Binding-site contacts:
Ligand atom CAG contacts residue NAP1 of chain 1.H at 3.3 Å.
Ligand atom CAJ contacts residue NAP1 of chain 1.H at 3.5 Å.
Ligand atom C6 contacts residue NAP1 of chain 1.H at 3.3 Å.
Ligand atom CAI contacts residue NAP1 of chain 1.H at 3.4 Å.
Ligand atom SAO contacts residue TYR194 of chain 1.B at 3.1 Å (h-bond).
Ligand atom SAO contacts residue ASP181 of chain 1.B at 3.7 Å.
Ligand atom CAI contacts residue LEU229 of chain 1.B at 3.8 Å (hydrophobic).
Ligand atom C6 contacts residue PHE117 of chain 1.B at 3.6 Å (hydrophobic).
Ligand atom CAP contacts residue PHE117 of chain 1.B at 3.9 Å (hydrophobic).
Ligand atom C4 contacts residue PHE117 of chain 1.B at 3.6 Å (hydrophobic).
Ligand atom OAN contacts residue GLY225 of chain 1.B at 3.8 Å.
Ligand atom N3 contacts residue NAP1 of chain 1.H at 2.9 Å (h-bond).
Ligand atom N3 contacts residue TYR194 of chain 1.B at 3.5 Å (h-bond).
Ligand atom C2 contacts residue PHE117 of chain 1.B at 3.3 Å (hydrophobic).
Ligand atom NAC contacts residue SER115 of chain 1.B at 2.8 Å (h-bond).
Ligand atom CAF contacts residue CYS188 of chain 1.B at 3.7 Å (hydrophobic).
Ligand atom NAD contacts residue NAP1 of chain 1.H at 3.3 Å (h-bond).
Ligand atom C4 contacts residue NAP1 of chain 1.H at 3.7 Å.
Ligand atom N1 contacts residue PHE117 of chain 1.B at 3.7 Å.
Ligand atom SAO contacts residue PHE117 of chain 1.B at 3.7 Å.
Ligand atom NAD contacts residue ARG34 of chain 1.B at 3.3 Å (salt-bridge).
Ligand atom C5 contacts residue PHE117 of chain 1.B at 3.7 Å (hydrophobic).
Ligand atom C4 contacts residue TYR194 of chain 1.B at 3.6 Å (hydrophobic).
Ligand atom SAO contacts residue NAP1 of chain 1.H at 3.3 Å.
Ligand atom CAF contacts residue TRP241 of chain 1.B at 3.4 Å (hydrophobic).
Ligand atom NAC contacts residue PHE117 of chain 1.B at 3.5 Å.
Ligand atom C5 contacts residue NAP1 of chain 1.H at 3.7 Å.
Ligand atom OAM contacts residue MET233 of chain 1.B at 3.5 Å.
Ligand atom CAH contacts residue PHE117 of chain 1.B at 3.8 Å (hydrophobic).
Ligand atom N3 contacts residue PHE117 of chain 1.B at 3.6 Å.
Ligand atom OAN contacts residue VAL226 of chain 1.B at 3.8 Å.
Ligand atom CAG contacts residue PHE117 of chain 1.B at 3.9 Å (hydrophobic).
Ligand atom C2 contacts residue NAP1 of chain 1.H at 3.4 Å.
Ligand atom N1 contacts residue NAP1 of chain 1.H at 2.7 Å (h-bond).
Ligand atom CAT contacts residue PHE117 of chain 1.B at 3.8 Å (hydrophobic).
Ligand atom NAC contacts residue NAP1 of chain 1.H at 3.2 Å (h-bond).
Ligand atom CAB contacts residue GLY225 of chain 1.B at 3.6 Å.
Ligand atom CAE contacts residue CYS188 of chain 1.B at 3.8 Å (hydrophobic).
Ligand atom CAE contacts residue TRP241 of chain 1.B at 3.6 Å (hydrophobic).
Ligand atom CAT contacts residue NAP1 of chain 1.H at 3.4 Å.

Sequence of chain 1.B:
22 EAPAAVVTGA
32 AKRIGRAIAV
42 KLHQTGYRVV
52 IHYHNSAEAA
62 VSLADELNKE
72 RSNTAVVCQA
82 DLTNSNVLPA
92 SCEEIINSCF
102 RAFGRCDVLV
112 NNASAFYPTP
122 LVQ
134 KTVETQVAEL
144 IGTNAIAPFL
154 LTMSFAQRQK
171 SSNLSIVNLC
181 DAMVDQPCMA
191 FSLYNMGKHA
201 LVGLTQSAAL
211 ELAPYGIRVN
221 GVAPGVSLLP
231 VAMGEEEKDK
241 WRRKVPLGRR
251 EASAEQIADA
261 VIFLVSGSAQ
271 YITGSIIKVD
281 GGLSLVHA

This protein binds this small molecule.
Small molecule (SMILES): COc1ccc(OC)c(CCc2csc3nc(N)nc(N)c23)c1